Binding-site contacts:
Ligand atom O5' contacts residue DA1 of chain 1.RF at 4.3 Å.
Ligand atom C5' contacts residue PRO205 of chain 1.EB at 4.5 Å (hydrophobic).
Ligand atom O3' contacts residue PRO205 of chain 1.EB at 4.2 Å.
Ligand atom O3' contacts residue DA1 of chain 1.RF at 1.6 Å.
Ligand atom C3' contacts residue DA1 of chain 1.RF at 2.6 Å.
Ligand atom C5' contacts residue DA1 of chain 1.RF at 4.4 Å.
Ligand atom C4' contacts residue DA1 of chain 1.RF at 3.9 Å.
Ligand atom C2' contacts residue DA1 of chain 1.RF at 3.1 Å.

The protein below binds the small molecule below.
Small molecule (SMILES): Nc1ccn([C@H]2C[C@H](O)[C@@H](COP(=O)(O)O)O2)c(=O)n1

Sequence of chain 1.EB:
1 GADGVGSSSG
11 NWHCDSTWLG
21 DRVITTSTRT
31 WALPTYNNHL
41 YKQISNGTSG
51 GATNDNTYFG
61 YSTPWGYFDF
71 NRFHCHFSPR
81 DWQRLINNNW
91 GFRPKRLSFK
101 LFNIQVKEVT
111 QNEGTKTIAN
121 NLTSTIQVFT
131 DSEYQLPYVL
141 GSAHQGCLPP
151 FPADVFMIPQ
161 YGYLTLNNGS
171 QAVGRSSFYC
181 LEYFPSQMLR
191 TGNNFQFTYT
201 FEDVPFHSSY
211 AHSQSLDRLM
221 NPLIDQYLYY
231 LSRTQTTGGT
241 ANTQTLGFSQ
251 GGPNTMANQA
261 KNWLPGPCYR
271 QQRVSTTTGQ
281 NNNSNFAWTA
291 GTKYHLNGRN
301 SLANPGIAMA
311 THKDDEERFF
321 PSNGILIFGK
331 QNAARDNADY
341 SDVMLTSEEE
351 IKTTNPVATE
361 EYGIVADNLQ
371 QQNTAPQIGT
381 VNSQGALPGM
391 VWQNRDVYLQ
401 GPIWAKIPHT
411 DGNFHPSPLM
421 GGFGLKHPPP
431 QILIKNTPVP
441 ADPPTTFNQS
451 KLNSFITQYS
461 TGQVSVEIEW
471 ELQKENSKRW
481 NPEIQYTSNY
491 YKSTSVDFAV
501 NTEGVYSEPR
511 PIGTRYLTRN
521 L